Binding-site contacts:
Ligand atom O2' contacts residue ARG181 of chain 1.D at 3.3 Å (salt-bridge).
Ligand atom C2D contacts residue ASN162 of chain 1.D at 3.4 Å.
Ligand atom C4 contacts residue PHE157 of chain 1.D at 3.3 Å (hydrophobic).
Ligand atom C5 contacts residue TYR103 of chain 1.D at 3.6 Å (hydrophobic).
Ligand atom N3 contacts residue PHE157 of chain 1.D at 2.9 Å.
Ligand atom O3B contacts residue ARG181 of chain 1.D at 3.4 Å (salt-bridge).
Ligand atom C6' contacts residue FAD1 of chain 1.O at 3.8 Å.
Ligand atom O4' contacts residue VAL63 of chain 1.D at 3.7 Å.
Ligand atom O1A contacts residue ARG181 of chain 1.D at 3.8 Å.
Ligand atom O2 contacts residue MET158 of chain 1.D at 3.1 Å (h-bond).
Ligand atom O3' contacts residue ASN206 of chain 1.D at 2.8 Å (h-bond).
Ligand atom O6' contacts residue TRP314 of chain 1.D at 3.6 Å.
Ligand atom C1' contacts residue FAD1 of chain 1.O at 3.8 Å.
Ligand atom C4 contacts residue TYR103 of chain 1.D at 3.8 Å (hydrophobic).
Ligand atom O2A contacts residue ARG181 of chain 1.D at 3.1 Å.
Ligand atom N3 contacts residue MET158 of chain 1.D at 3.9 Å.
Ligand atom O4' contacts residue FAD1 of chain 1.O at 3.0 Å (h-bond).
Ligand atom C2' contacts residue FAD1 of chain 1.O at 3.3 Å.
Ligand atom O3D contacts residue TRP166 of chain 1.D at 3.2 Å (h-bond).
Ligand atom O4 contacts residue TYR103 of chain 1.D at 3.3 Å.
Ligand atom O6' contacts residue GLY61 of chain 1.D at 3.3 Å (h-bond).
Ligand atom O4D contacts residue VAL182 of chain 1.D at 3.6 Å.
Ligand atom O2B contacts residue TYR452 of chain 1.D at 3.0 Å (h-bond).
Ligand atom C2 contacts residue PHE157 of chain 1.D at 3.8 Å (hydrophobic).
Ligand atom O3A contacts residue ARG181 of chain 1.D at 3.1 Å (salt-bridge).
Ligand atom C2D contacts residue TYR161 of chain 1.D at 3.9 Å (hydrophobic).
Ligand atom O3D contacts residue ASN162 of chain 1.D at 2.2 Å (h-bond).
Ligand atom C6' contacts residue GLY61 of chain 1.D at 3.2 Å.
Ligand atom O2D contacts residue PHE141 of chain 1.D at 3.7 Å.
Ligand atom C4' contacts residue FAD1 of chain 1.O at 3.8 Å.
Ligand atom O2D contacts residue VAL182 of chain 1.D at 3.7 Å.
Ligand atom O3A contacts residue TYR452 of chain 1.D at 3.7 Å.
Ligand atom O2D contacts residue ASN162 of chain 1.D at 2.7 Å (h-bond).
Ligand atom C3D contacts residue TYR161 of chain 1.D at 3.7 Å (hydrophobic).
Ligand atom C1D contacts residue VAL182 of chain 1.D at 3.6 Å (hydrophobic).
Ligand atom O4 contacts residue PHE157 of chain 1.D at 3.2 Å.
Ligand atom O2' contacts residue ASN456 of chain 1.D at 3.4 Å (h-bond).
Ligand atom C3D contacts residue ASN162 of chain 1.D at 3.2 Å.
Ligand atom PB contacts residue TYR452 of chain 1.D at 3.5 Å.
Ligand atom O3B contacts residue TYR452 of chain 1.D at 3.3 Å (h-bond).

This small molecule binds to this protein.
Small molecule (SMILES): O=c1ccn([C@@H]2O[C@H](CO[P](=O)(O)O[P](=O)(O)O[C@H]3O[C@H](CO)[C@H](O)[C@H](O)[C@H]3O)[C@@H](O)[C@H]2O)c(=O)[nH]1

Sequence of chain 1.D:
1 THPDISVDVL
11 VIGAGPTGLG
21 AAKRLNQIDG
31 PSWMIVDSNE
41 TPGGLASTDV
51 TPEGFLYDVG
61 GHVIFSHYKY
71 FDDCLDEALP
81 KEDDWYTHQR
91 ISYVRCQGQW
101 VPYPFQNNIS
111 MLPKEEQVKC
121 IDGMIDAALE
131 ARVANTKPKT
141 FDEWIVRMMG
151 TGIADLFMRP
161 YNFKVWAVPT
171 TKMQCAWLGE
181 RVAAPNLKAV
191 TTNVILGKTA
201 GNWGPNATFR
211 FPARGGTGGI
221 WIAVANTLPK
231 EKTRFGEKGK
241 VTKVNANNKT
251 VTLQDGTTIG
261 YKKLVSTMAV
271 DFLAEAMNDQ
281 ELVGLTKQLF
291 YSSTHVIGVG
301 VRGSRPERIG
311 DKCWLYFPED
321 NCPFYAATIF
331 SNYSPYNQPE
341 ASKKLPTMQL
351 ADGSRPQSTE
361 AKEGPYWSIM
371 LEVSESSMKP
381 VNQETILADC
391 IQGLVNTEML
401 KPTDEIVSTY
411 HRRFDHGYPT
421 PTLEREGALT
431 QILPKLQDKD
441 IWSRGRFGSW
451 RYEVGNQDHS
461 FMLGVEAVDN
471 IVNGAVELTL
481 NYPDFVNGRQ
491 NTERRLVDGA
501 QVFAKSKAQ